Binding-site contacts:
Ligand atom C6 contacts residue ARG612 of chain 1.A at 4.2 Å.
Ligand atom C1 contacts residue SO41 of chain 1.O at 4.0 Å.
Ligand atom N2 contacts residue SO41 of chain 1.O at 3.4 Å (h-bond).
Ligand atom N2 contacts residue ASN599 of chain 1.A at 2.8 Å (h-bond).
Ligand atom C2 contacts residue ASN599 of chain 1.A at 2.3 Å.
Ligand atom C5 contacts residue HIS611 of chain 1.A at 4.4 Å.
Ligand atom C3 contacts residue ASN599 of chain 1.A at 3.7 Å.
Ligand atom C8 contacts residue SO41 of chain 1.O at 3.2 Å.
Ligand atom C2 contacts residue SO41 of chain 1.O at 4.1 Å.
Ligand atom C7 contacts residue ASN599 of chain 1.A at 3.5 Å.
Ligand atom C5 contacts residue ASN599 of chain 1.A at 3.7 Å.
Ligand atom C6 contacts residue HIS611 of chain 1.A at 3.5 Å.
Ligand atom C7 contacts residue SO41 of chain 1.O at 3.9 Å.
Ligand atom C8 contacts residue ASN599 of chain 1.A at 4.1 Å.
Ligand atom O6 contacts residue PHE613 of chain 1.A at 4.5 Å.
Ligand atom O7 contacts residue ASN599 of chain 1.A at 4.2 Å.
Ligand atom O6 contacts residue HIS611 of chain 1.A at 4.3 Å.
Ligand atom O6 contacts residue ARG612 of chain 1.A at 4.3 Å.
Ligand atom C1 contacts residue ASN599 of chain 1.A at 1.4 Å.
Ligand atom C3 contacts residue SO41 of chain 1.O at 4.4 Å.
Ligand atom O5 contacts residue ARG612 of chain 1.A at 4.0 Å.
Ligand atom C4 contacts residue ASN599 of chain 1.A at 4.2 Å.
Ligand atom O5 contacts residue ASN599 of chain 1.A at 2.4 Å (h-bond).

Sequence of chain 1.A:
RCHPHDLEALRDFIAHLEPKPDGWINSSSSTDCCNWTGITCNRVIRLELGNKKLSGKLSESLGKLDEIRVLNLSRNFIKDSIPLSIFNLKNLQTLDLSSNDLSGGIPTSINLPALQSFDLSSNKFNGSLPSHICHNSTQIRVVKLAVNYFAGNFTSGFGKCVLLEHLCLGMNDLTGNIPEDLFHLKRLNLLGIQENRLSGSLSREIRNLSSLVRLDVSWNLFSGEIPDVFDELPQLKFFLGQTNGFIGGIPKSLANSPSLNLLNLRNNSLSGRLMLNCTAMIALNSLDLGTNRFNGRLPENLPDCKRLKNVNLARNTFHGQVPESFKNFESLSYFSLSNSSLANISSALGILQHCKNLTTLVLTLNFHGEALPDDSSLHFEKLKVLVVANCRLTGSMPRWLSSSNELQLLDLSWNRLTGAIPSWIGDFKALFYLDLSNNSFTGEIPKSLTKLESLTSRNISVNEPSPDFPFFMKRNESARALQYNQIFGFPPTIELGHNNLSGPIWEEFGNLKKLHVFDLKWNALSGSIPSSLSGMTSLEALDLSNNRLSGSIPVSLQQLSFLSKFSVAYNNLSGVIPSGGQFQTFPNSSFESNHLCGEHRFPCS

A small-molecule ligand and the protein it binds are described below.
Small molecule (SMILES): CC(=O)N[C@@H]1[C@@H](O)[C@H](O)[C@@H](CO)O[C@H]1O